Binding-site contacts:
Ligand atom C3 contacts residue HIS71 of chain 5.A at 4.4 Å.
Ligand atom N2 contacts residue MN1 of chain 5.C at 4.4 Å.
Ligand atom C5 contacts residue GLU75 of chain 5.A at 4.2 Å.
Ligand atom C5 contacts residue GLU171 of chain 20.A at 4.1 Å.
Ligand atom N2 contacts residue MN1 of chain 5.B at 3.2 Å.
Ligand atom C3 contacts residue GLU75 of chain 5.A at 3.8 Å.
Ligand atom N1 contacts residue HIS71 of chain 5.A at 4.5 Å.
Ligand atom N2 contacts residue LEU105 of chain 20.A at 4.0 Å.
Ligand atom C5 contacts residue HIS168 of chain 20.A at 3.8 Å.
Ligand atom N1 contacts residue MN1 of chain 5.C at 4.4 Å.
Ligand atom C3 contacts residue LEU105 of chain 20.A at 3.8 Å (hydrophobic).
Ligand atom N4 contacts residue MN1 of chain 5.C at 2.2 Å.
Ligand atom C3 contacts residue MN1 of chain 5.C at 3.2 Å.
Ligand atom N4 contacts residue HIS71 of chain 5.A at 3.1 Å (h-bond).
Ligand atom N1 contacts residue HIS167 of chain 20.A at 3.2 Å (h-bond).
Ligand atom N4 contacts residue GLU75 of chain 5.A at 3.3 Å (salt-bridge).
Ligand atom N2 contacts residue GLU171 of chain 20.A at 3.6 Å.
Ligand atom N2 contacts residue HIS72 of chain 5.A at 4.1 Å.
Ligand atom N4 contacts residue HIS72 of chain 5.A at 4.4 Å.
Ligand atom C5 contacts residue HIS72 of chain 5.A at 3.7 Å.
Ligand atom N4 contacts residue MN1 of chain 5.B at 4.4 Å.
Ligand atom N1 contacts residue HIS72 of chain 5.A at 3.2 Å (h-bond).
Ligand atom C3 contacts residue HIS168 of chain 20.A at 4.2 Å.
Ligand atom C5 contacts residue MN1 of chain 5.B at 3.2 Å.
Ligand atom N4 contacts residue HIS168 of chain 20.A at 3.4 Å (h-bond).
Ligand atom C3 contacts residue ARG119 of chain 23.A at 4.5 Å.
Ligand atom N1 contacts residue MN1 of chain 5.B at 2.3 Å.
Ligand atom N1 contacts residue LEU105 of chain 20.A at 4.2 Å.
Ligand atom C5 contacts residue HIS71 of chain 5.A at 3.1 Å.
Ligand atom N1 contacts residue GLU171 of chain 20.A at 3.1 Å (salt-bridge).
Ligand atom C5 contacts residue HIS167 of chain 20.A at 3.4 Å.
Ligand atom N4 contacts residue LEU105 of chain 20.A at 4.1 Å.
Ligand atom C3 contacts residue MN1 of chain 5.B at 4.4 Å.
Ligand atom C5 contacts residue MN1 of chain 5.C at 3.2 Å.
Ligand atom C5 contacts residue LEU105 of chain 20.A at 4.5 Å (hydrophobic).

Sequence of chain 5.A:
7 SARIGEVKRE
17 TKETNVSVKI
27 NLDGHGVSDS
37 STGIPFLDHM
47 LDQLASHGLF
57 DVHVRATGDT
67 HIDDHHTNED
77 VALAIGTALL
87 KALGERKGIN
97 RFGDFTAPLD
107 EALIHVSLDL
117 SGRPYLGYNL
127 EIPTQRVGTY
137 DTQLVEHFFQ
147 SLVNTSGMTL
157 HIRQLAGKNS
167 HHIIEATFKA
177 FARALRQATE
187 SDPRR

This small molecule binds to this protein.
Small molecule (SMILES): c1nnc[nH]1

Sequence of chain 23.A:
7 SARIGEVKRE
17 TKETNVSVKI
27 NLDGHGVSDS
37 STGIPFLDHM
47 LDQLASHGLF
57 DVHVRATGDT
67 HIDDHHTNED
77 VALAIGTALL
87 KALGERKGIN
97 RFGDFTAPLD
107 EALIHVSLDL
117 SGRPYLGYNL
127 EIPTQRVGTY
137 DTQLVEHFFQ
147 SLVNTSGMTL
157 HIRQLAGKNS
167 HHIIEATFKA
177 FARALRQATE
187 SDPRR

Sequence of chain 20.A:
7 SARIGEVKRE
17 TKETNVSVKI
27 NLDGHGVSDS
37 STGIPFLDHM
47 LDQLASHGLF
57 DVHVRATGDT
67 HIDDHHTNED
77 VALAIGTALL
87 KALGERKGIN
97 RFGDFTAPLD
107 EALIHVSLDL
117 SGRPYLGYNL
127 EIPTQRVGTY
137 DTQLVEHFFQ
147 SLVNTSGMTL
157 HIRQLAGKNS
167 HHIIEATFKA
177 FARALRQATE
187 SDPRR